Sequence of chain 4.A:
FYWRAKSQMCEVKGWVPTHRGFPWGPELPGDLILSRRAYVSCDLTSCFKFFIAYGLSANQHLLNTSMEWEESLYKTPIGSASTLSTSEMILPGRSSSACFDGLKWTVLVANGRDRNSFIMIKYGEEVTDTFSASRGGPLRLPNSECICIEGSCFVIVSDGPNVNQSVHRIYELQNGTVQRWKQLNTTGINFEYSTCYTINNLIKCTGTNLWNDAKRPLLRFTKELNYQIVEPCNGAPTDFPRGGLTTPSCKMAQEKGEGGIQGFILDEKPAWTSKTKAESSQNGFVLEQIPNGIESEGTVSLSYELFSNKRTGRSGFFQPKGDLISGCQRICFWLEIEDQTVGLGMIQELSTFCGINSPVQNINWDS

Binding-site contacts:
Ligand atom C8 contacts residue ASN194 of chain 4.A at 4.4 Å.
Ligand atom O5 contacts residue THR196 of chain 4.A at 4.4 Å.
Ligand atom C3 contacts residue ASN194 of chain 4.A at 3.8 Å.
Ligand atom N2 contacts residue ASN194 of chain 4.A at 2.9 Å (h-bond).
Ligand atom C6 contacts residue THR196 of chain 4.A at 3.6 Å.
Ligand atom C7 contacts residue ASN194 of chain 4.A at 3.4 Å.
Ligand atom C4 contacts residue ASN194 of chain 4.A at 4.2 Å.
Ligand atom O5 contacts residue ASN194 of chain 4.A at 2.4 Å (h-bond).
Ligand atom C2 contacts residue ASN194 of chain 4.A at 2.5 Å.
Ligand atom C5 contacts residue ASN194 of chain 4.A at 3.6 Å.
Ligand atom C1 contacts residue ASN194 of chain 4.A at 1.4 Å.
Ligand atom C1 contacts residue THR196 of chain 4.A at 4.2 Å.
Ligand atom O7 contacts residue ASN194 of chain 4.A at 3.7 Å.
Ligand atom C5 contacts residue THR196 of chain 4.A at 4.1 Å.

The protein below binds the small molecule below.
Small molecule (SMILES): CC(=O)N[C@H]1[C@H](O[C@H]2[C@H](O)[C@@H](NC(C)=O)CO[C@@H]2CO)O[C@H](CO)[C@@H](O)[C@@H]1O